Sequence of chain 1.I:
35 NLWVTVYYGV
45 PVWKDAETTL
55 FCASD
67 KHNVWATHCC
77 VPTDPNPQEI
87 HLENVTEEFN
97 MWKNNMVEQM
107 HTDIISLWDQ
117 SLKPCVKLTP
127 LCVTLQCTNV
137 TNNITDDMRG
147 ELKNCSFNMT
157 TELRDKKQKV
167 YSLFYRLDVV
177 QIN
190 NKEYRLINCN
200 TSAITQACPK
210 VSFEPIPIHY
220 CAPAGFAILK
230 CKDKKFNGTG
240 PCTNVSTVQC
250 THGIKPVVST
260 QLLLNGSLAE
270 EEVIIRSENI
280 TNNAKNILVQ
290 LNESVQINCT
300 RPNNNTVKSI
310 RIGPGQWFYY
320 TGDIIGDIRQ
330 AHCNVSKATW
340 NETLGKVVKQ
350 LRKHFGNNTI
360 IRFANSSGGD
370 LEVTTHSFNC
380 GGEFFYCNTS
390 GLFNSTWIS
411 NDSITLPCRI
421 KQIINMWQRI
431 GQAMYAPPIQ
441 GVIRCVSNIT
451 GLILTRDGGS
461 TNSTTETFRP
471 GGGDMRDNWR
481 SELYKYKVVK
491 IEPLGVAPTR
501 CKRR

A small-molecule ligand and the protein it binds are described below.
Small molecule (SMILES): CC(=O)N[C@@H]1[C@@H](O)[C@H](O)[C@@H](CO)O[C@H]1O

Binding-site contacts:
Ligand atom O7 contacts residue PRO240 of chain 1.I at 4.3 Å.
Ligand atom O7 contacts residue LYS234 of chain 1.I at 4.5 Å.
Ligand atom C3 contacts residue ASN236 of chain 1.I at 3.8 Å.
Ligand atom C7 contacts residue PHE235 of chain 1.I at 4.2 Å (hydrophobic).
Ligand atom O7 contacts residue ASN236 of chain 1.I at 4.1 Å.
Ligand atom C5 contacts residue THR238 of chain 1.I at 4.0 Å.
Ligand atom O4 contacts residue THR238 of chain 1.I at 4.0 Å.
Ligand atom N2 contacts residue THR238 of chain 1.I at 4.4 Å.
Ligand atom C6 contacts residue THR238 of chain 1.I at 3.9 Å.
Ligand atom C4 contacts residue ASN236 of chain 1.I at 4.2 Å.
Ligand atom O6 contacts residue THR238 of chain 1.I at 4.3 Å.
Ligand atom C8 contacts residue ASN236 of chain 1.I at 4.0 Å.
Ligand atom C2 contacts residue ASN236 of chain 1.I at 2.5 Å.
Ligand atom C8 contacts residue PHE235 of chain 1.I at 3.5 Å (hydrophobic).
Ligand atom O3 contacts residue PRO240 of chain 1.I at 3.8 Å.
Ligand atom C7 contacts residue ASN236 of chain 1.I at 3.7 Å.
Ligand atom C8 contacts residue PRO240 of chain 1.I at 3.4 Å (hydrophobic).
Ligand atom C1 contacts residue ASN236 of chain 1.I at 1.4 Å.
Ligand atom O7 contacts residue PHE235 of chain 1.I at 3.9 Å.
Ligand atom O3 contacts residue GLY239 of chain 1.I at 3.9 Å.
Ligand atom C7 contacts residue PRO240 of chain 1.I at 4.2 Å (hydrophobic).
Ligand atom C1 contacts residue THR238 of chain 1.I at 4.2 Å.
Ligand atom C8 contacts residue GLY239 of chain 1.I at 3.5 Å.
Ligand atom O5 contacts residue ASN236 of chain 1.I at 2.4 Å (h-bond).
Ligand atom C3 contacts residue THR238 of chain 1.I at 3.5 Å.
Ligand atom O3 contacts residue THR238 of chain 1.I at 3.4 Å (h-bond).
Ligand atom C2 contacts residue THR238 of chain 1.I at 3.4 Å.
Ligand atom O5 contacts residue THR238 of chain 1.I at 3.8 Å.
Ligand atom C8 contacts residue THR238 of chain 1.I at 3.6 Å.
Ligand atom C4 contacts residue THR238 of chain 1.I at 3.1 Å.
Ligand atom N2 contacts residue ASN236 of chain 1.I at 2.9 Å (h-bond).
Ligand atom C5 contacts residue ASN236 of chain 1.I at 3.7 Å.